Sequence of chain 12.A:
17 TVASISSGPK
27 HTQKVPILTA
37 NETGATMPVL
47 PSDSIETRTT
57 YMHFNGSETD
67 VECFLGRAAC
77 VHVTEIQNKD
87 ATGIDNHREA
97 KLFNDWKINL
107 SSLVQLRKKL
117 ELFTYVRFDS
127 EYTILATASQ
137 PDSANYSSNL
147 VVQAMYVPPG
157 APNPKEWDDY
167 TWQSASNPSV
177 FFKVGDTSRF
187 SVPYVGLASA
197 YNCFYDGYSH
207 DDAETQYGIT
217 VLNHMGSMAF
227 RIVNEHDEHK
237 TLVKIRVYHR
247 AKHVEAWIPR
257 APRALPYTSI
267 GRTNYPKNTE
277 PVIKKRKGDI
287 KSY

Sequence of chain 12.C:
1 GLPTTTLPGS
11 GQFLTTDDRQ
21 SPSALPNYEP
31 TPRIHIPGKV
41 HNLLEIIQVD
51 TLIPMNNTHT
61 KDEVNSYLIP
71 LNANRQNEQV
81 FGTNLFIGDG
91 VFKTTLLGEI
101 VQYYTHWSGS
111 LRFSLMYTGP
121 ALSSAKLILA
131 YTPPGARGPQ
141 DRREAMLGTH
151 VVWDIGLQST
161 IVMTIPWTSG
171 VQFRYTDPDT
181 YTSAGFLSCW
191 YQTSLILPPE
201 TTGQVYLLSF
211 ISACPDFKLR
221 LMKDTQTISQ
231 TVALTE

Binding-site contacts:
Ligand atom C5C contacts residue TYR128 of chain 12.A at 3.6 Å (hydrophobic).
Ligand atom C6C contacts residue VAL191 of chain 12.A at 3.5 Å (hydrophobic).
Ligand atom C2C contacts residue TYR152 of chain 12.A at 4.0 Å (hydrophobic).
Ligand atom C31 contacts residue SER175 of chain 12.A at 3.6 Å.
Ligand atom C1B contacts residue MET221 of chain 12.A at 3.7 Å (hydrophobic).
Ligand atom C7C contacts residue TYR128 of chain 12.A at 3.7 Å (hydrophobic).
Ligand atom C5C contacts residue ILE104 of chain 12.A at 4.0 Å (hydrophobic).
Ligand atom N3A contacts residue ASN219 of chain 12.A at 3.8 Å.
Ligand atom C6B contacts residue TYR197 of chain 12.A at 3.5 Å (hydrophobic).
Ligand atom O1 contacts residue TYR152 of chain 12.A at 4.0 Å.
Ligand atom C5B contacts residue LEU106 of chain 12.A at 4.0 Å (hydrophobic).
Ligand atom N2 contacts residue PHE186 of chain 12.A at 3.9 Å.
Ligand atom C4A contacts residue ASN198 of chain 12.A at 4.0 Å.
Ligand atom C5B contacts residue TYR197 of chain 12.A at 3.7 Å (hydrophobic).
Ligand atom C31 contacts residue ALA150 of chain 12.A at 3.8 Å (hydrophobic).
Ligand atom C4 contacts residue MET224 of chain 12.A at 4.0 Å (hydrophobic).
Ligand atom C5 contacts residue MET224 of chain 12.A at 4.0 Å (hydrophobic).
Ligand atom N2 contacts residue PRO174 of chain 12.A at 3.9 Å.
Ligand atom C1C contacts residue MET224 of chain 12.A at 3.4 Å (hydrophobic).
Ligand atom O1 contacts residue PHE186 of chain 12.A at 3.7 Å.
Ligand atom C4A contacts residue ILE215 of chain 12.A at 3.9 Å (hydrophobic).
Ligand atom C3C contacts residue VAL188 of chain 12.A at 3.2 Å (hydrophobic).
Ligand atom C5 contacts residue TYR152 of chain 12.A at 3.8 Å (hydrophobic).
Ligand atom C4C contacts residue VAL188 of chain 12.A at 3.9 Å (hydrophobic).
Ligand atom O1 contacts residue VAL188 of chain 12.A at 3.8 Å.
Ligand atom O1B contacts residue MET221 of chain 12.A at 3.7 Å.
Ligand atom C3 contacts residue PHE186 of chain 12.A at 3.8 Å (hydrophobic).
Ligand atom C2B contacts residue MET221 of chain 12.A at 3.6 Å (hydrophobic).
Ligand atom O1 contacts residue ALA24 of chain 12.C at 3.6 Å.
Ligand atom C4 contacts residue TYR152 of chain 12.A at 3.9 Å (hydrophobic).
Ligand atom C5A contacts residue CYS199 of chain 12.A at 3.9 Å (hydrophobic).
Ligand atom N2 contacts residue ALA24 of chain 12.C at 3.3 Å.
Ligand atom C31 contacts residue PRO174 of chain 12.A at 3.4 Å (hydrophobic).
Ligand atom C4A contacts residue ASN219 of chain 12.A at 3.9 Å.
Ligand atom CM2 contacts residue LEU116 of chain 12.A at 3.6 Å (hydrophobic).
Ligand atom C3 contacts residue PRO174 of chain 12.A at 3.8 Å (hydrophobic).
Ligand atom C31 contacts residue VAL176 of chain 12.A at 3.3 Å (hydrophobic).
Ligand atom C2C contacts residue VAL188 of chain 12.A at 3.4 Å (hydrophobic).
Ligand atom C5 contacts residue PHE186 of chain 12.A at 3.7 Å (hydrophobic).
Ligand atom C4 contacts residue PHE186 of chain 12.A at 3.5 Å (hydrophobic).

This protein binds this small molecule.
Small molecule (SMILES): CC[C@H]1COC(c2ccc(OCCCCCCCc3cc(C)no3)cc2)=N1